Binding-site contacts:
Ligand atom C6 contacts residue LYS129 of chain 1.B at 3.8 Å.
Ligand atom O contacts residue ILE133 of chain 1.B at 4.2 Å.
Ligand atom F contacts residue PHE217 of chain 1.B at 4.1 Å.
Ligand atom C5 contacts residue PHE217 of chain 1.B at 4.0 Å (hydrophobic).
Ligand atom C5 contacts residue LYS129 of chain 1.B at 3.8 Å.
Ligand atom C contacts residue THR170 of chain 1.B at 3.7 Å.
Ligand atom C4 contacts residue ILE133 of chain 1.B at 4.1 Å (hydrophobic).
Ligand atom O1 contacts residue LYS129 of chain 1.B at 3.9 Å.
Ligand atom O1 contacts residue ASN210 of chain 1.B at 3.3 Å.
Ligand atom C7 contacts residue LYS129 of chain 1.B at 3.7 Å.
Ligand atom C contacts residue ILE204 of chain 1.B at 3.9 Å (hydrophobic).
Ligand atom N contacts residue PHE205 of chain 1.B at 3.9 Å.
Ligand atom F contacts residue GLY213 of chain 1.B at 4.1 Å.
Ligand atom C5 contacts residue ILE130 of chain 1.B at 4.0 Å (hydrophobic).
Ligand atom C3 contacts residue LYS129 of chain 1.B at 4.2 Å.
Ligand atom C3 contacts residue ASN210 of chain 1.B at 3.9 Å.
Ligand atom C8 contacts residue PHE124 of chain 1.B at 4.2 Å (hydrophobic).
Ligand atom C8 contacts residue ASN210 of chain 1.B at 3.6 Å.
Ligand atom C8 contacts residue GLY213 of chain 1.B at 3.8 Å.
Ligand atom C8 contacts residue LYS129 of chain 1.B at 3.9 Å.
Ligand atom C1 contacts residue ILE133 of chain 1.B at 4.2 Å (hydrophobic).
Ligand atom C7 contacts residue GLU214 of chain 1.B at 3.9 Å.
Ligand atom C8 contacts residue GLU214 of chain 1.B at 3.6 Å.
Ligand atom F contacts residue PHE124 of chain 1.B at 4.2 Å.
Ligand atom F contacts residue ILE130 of chain 1.B at 3.5 Å.
Ligand atom C2 contacts residue ASN210 of chain 1.B at 3.5 Å.
Ligand atom C6 contacts residue PHE124 of chain 1.B at 4.3 Å (hydrophobic).
Ligand atom C6 contacts residue ILE130 of chain 1.B at 4.2 Å (hydrophobic).
Ligand atom F contacts residue GLN126 of chain 1.B at 3.7 Å.
Ligand atom C1 contacts residue GLU214 of chain 1.B at 4.2 Å.
Ligand atom C6 contacts residue GLY213 of chain 1.B at 4.0 Å.
Ligand atom F contacts residue VAL125 of chain 1.B at 3.5 Å.
Ligand atom C2 contacts residue GLU214 of chain 1.B at 3.8 Å.
Ligand atom C7 contacts residue PHE124 of chain 1.B at 3.4 Å (hydrophobic).
Ligand atom O contacts residue LYS132 of chain 1.B at 3.5 Å.
Ligand atom C7 contacts residue GLY213 of chain 1.B at 3.6 Å.
Ligand atom C4 contacts residue GLU214 of chain 1.B at 4.1 Å.
Ligand atom C3 contacts residue GLU214 of chain 1.B at 3.8 Å.
Ligand atom O contacts residue LYS129 of chain 1.B at 3.8 Å.
Ligand atom C4 contacts residue LYS129 of chain 1.B at 3.9 Å.

Sequence of chain 1.B:
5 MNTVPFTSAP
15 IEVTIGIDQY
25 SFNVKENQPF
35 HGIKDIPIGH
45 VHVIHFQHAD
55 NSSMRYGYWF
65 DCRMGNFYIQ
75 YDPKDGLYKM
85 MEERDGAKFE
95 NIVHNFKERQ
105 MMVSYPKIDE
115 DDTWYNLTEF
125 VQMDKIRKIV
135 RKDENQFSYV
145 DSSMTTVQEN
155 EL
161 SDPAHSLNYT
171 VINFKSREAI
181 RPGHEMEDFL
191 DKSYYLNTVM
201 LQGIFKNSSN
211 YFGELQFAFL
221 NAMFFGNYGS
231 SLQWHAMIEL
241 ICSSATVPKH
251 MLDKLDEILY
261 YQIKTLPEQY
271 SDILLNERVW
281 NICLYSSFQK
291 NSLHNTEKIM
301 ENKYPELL

This protein binds this small molecule.
Small molecule (SMILES): CCNS(=O)(=O)Cc1ccc(F)cc1